A protein and the small-molecule ligand that binds it are described below.
Small molecule (SMILES): CC(=O)N[C@@H]1[C@@H](O)[C@H](O)[C@@H](CO)O[C@H]1O

Sequence of chain 1.B:
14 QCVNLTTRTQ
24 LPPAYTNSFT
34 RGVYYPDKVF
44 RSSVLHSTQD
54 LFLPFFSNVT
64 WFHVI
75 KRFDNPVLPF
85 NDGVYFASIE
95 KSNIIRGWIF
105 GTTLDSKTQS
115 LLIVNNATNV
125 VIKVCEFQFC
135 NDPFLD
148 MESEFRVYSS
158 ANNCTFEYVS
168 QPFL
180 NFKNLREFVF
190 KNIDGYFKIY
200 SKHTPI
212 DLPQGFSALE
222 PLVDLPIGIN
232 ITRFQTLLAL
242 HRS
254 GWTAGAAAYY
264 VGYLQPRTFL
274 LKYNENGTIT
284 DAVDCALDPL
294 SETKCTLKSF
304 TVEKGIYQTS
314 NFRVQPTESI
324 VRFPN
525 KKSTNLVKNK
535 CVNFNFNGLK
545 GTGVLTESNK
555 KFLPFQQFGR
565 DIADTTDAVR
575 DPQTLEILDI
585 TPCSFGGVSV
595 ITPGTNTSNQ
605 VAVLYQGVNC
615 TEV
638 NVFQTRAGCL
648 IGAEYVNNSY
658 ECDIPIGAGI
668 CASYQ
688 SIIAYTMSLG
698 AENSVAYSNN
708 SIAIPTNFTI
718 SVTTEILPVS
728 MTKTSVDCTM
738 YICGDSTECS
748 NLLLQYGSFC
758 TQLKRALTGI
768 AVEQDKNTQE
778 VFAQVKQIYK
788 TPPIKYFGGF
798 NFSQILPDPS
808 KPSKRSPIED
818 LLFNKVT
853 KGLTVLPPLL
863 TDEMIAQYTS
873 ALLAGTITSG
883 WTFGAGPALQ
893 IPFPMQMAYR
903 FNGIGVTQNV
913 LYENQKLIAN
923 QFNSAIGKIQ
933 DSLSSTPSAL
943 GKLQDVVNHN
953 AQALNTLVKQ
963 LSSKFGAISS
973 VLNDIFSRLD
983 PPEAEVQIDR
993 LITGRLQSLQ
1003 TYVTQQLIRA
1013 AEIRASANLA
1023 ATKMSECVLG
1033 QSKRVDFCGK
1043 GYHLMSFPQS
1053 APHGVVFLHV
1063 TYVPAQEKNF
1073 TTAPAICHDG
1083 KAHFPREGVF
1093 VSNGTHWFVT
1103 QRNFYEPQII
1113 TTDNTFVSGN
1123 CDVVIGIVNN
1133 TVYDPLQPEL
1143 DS

Binding-site contacts:
Ligand atom O7 contacts residue ASN328 of chain 1.B at 3.4 Å (h-bond).
Ligand atom C5 contacts residue ASN328 of chain 1.B at 3.7 Å.
Ligand atom C3 contacts residue GLN577 of chain 1.B at 3.8 Å.
Ligand atom O6 contacts residue PRO576 of chain 1.B at 3.5 Å (h-bond).
Ligand atom C1 contacts residue GLN577 of chain 1.B at 4.3 Å.
Ligand atom O4 contacts residue GLN577 of chain 1.B at 4.3 Å.
Ligand atom C5 contacts residue GLN577 of chain 1.B at 4.0 Å.
Ligand atom C6 contacts residue GLN577 of chain 1.B at 4.3 Å.
Ligand atom C6 contacts residue PRO576 of chain 1.B at 4.1 Å (hydrophobic).
Ligand atom O6 contacts residue ASN328 of chain 1.B at 3.9 Å.
Ligand atom N2 contacts residue ASN328 of chain 1.B at 2.9 Å (h-bond).
Ligand atom C4 contacts residue GLN577 of chain 1.B at 3.3 Å.
Ligand atom C8 contacts residue ASN328 of chain 1.B at 4.4 Å.
Ligand atom O5 contacts residue GLN577 of chain 1.B at 3.8 Å.
Ligand atom C7 contacts residue ASN328 of chain 1.B at 3.3 Å.
Ligand atom C2 contacts residue ASN328 of chain 1.B at 2.5 Å.
Ligand atom O7 contacts residue GLN577 of chain 1.B at 4.3 Å.
Ligand atom C4 contacts residue ASN328 of chain 1.B at 4.2 Å.
Ligand atom O3 contacts residue GLN577 of chain 1.B at 3.8 Å.
Ligand atom C3 contacts residue ASN328 of chain 1.B at 3.8 Å.
Ligand atom O5 contacts residue ASN328 of chain 1.B at 2.4 Å (h-bond).
Ligand atom C1 contacts residue ASN328 of chain 1.B at 1.4 Å.
Ligand atom O5 contacts residue PRO576 of chain 1.B at 4.3 Å.
Ligand atom C2 contacts residue GLN577 of chain 1.B at 3.7 Å.